The protein below binds the small molecule below.
Small molecule (SMILES): Cc1cc(CCCOc2c(C)cc(-c3noc(C(F)(F)F)n3)cc2C)on1

Binding-site contacts:
Ligand atom F2 contacts residue VAL175 of chain 22.A at 3.2 Å.
Ligand atom N1A contacts residue LEU226 of chain 22.A at 3.6 Å.
Ligand atom CM2 contacts residue ILE188 of chain 22.A at 3.6 Å (hydrophobic).
Ligand atom O1A contacts residue LEU186 of chain 22.A at 3.7 Å.
Ligand atom O1B contacts residue LEU99 of chain 22.A at 3.6 Å.
Ligand atom C3B contacts residue ILE188 of chain 22.A at 3.5 Å (hydrophobic).
Ligand atom F3 contacts residue TYR151 of chain 22.A at 2.9 Å.
Ligand atom CM4 contacts residue ALA149 of chain 22.A at 3.6 Å (hydrophobic).
Ligand atom O1A contacts residue LEU226 of chain 22.A at 3.6 Å.
Ligand atom C5B contacts residue ILE123 of chain 22.A at 3.7 Å (hydrophobic).
Ligand atom C3A contacts residue LEU226 of chain 22.A at 3.8 Å (hydrophobic).
Ligand atom C3 contacts residue THR101 of chain 22.A at 3.8 Å.
Ligand atom C6B contacts residue LEU99 of chain 22.A at 3.9 Å (hydrophobic).
Ligand atom C3C contacts residue THR121 of chain 22.A at 3.7 Å.
Ligand atom CM2 contacts residue MET191 of chain 22.A at 3.4 Å (hydrophobic).
Ligand atom F3 contacts residue MET150 of chain 22.A at 3.8 Å.
Ligand atom N3A contacts residue TYR151 of chain 22.A at 3.6 Å.
Ligand atom C4 contacts residue THR101 of chain 22.A at 3.8 Å.
Ligand atom O1 contacts residue TYR197 of chain 22.A at 3.3 Å.
Ligand atom CM4 contacts residue PRO173 of chain 22.A at 3.7 Å (hydrophobic).
Ligand atom F3 contacts residue SER174 of chain 22.A at 3.8 Å.
Ligand atom F3 contacts residue ALA149 of chain 22.A at 3.6 Å.
Ligand atom C2B contacts residue ILE188 of chain 22.A at 3.7 Å (hydrophobic).
Ligand atom O1 contacts residue PHE119 of chain 22.A at 3.5 Å.
Ligand atom CM4 contacts residue LEU186 of chain 22.A at 3.8 Å (hydrophobic).
Ligand atom CM6 contacts residue ILE123 of chain 22.A at 3.8 Å (hydrophobic).
Ligand atom N2 contacts residue PHE119 of chain 22.A at 3.5 Å.
Ligand atom F1 contacts residue LEU186 of chain 22.A at 3.1 Å.
Ligand atom C3A contacts residue LEU186 of chain 22.A at 3.8 Å (hydrophobic).
Ligand atom C6B contacts residue ILE123 of chain 22.A at 3.8 Å (hydrophobic).
Ligand atom CM6 contacts residue TRP97 of chain 22.A at 3.6 Å (hydrophobic).
Ligand atom F2 contacts residue ALA149 of chain 22.A at 2.5 Å.
Ligand atom F3 contacts residue PRO173 of chain 22.A at 2.6 Å.
Ligand atom CM2 contacts residue LEU99 of chain 22.A at 3.3 Å (hydrophobic).
Ligand atom C2A contacts residue LEU226 of chain 22.A at 3.8 Å (hydrophobic).
Ligand atom F2 contacts residue SER174 of chain 22.A at 3.7 Å.
Ligand atom C1B contacts residue LEU99 of chain 22.A at 3.6 Å (hydrophobic).
Ligand atom C2B contacts residue LEU99 of chain 22.A at 3.4 Å (hydrophobic).
Ligand atom N2 contacts residue TYR197 of chain 22.A at 3.4 Å.
Ligand atom CM3 contacts residue THR101 of chain 22.A at 3.8 Å.

Sequence of chain 24.C:
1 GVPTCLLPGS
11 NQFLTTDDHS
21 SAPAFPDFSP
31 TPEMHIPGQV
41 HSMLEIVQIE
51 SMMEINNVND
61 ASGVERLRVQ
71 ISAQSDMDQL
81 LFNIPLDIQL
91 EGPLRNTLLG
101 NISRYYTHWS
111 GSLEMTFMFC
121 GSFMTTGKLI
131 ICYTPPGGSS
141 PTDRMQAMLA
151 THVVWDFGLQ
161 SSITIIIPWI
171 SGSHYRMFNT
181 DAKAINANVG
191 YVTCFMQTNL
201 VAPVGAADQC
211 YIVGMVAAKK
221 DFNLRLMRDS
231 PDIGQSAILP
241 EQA

Sequence of chain 22.C:
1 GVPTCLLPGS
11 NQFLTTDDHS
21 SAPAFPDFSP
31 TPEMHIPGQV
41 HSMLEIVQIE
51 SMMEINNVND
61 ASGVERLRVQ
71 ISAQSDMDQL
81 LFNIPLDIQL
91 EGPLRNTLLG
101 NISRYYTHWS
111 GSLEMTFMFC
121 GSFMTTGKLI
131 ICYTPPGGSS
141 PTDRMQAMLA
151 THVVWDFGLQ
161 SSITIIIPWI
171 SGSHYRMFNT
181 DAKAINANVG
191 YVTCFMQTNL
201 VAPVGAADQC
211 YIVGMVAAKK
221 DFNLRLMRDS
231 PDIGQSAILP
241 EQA

Sequence of chain 22.A:
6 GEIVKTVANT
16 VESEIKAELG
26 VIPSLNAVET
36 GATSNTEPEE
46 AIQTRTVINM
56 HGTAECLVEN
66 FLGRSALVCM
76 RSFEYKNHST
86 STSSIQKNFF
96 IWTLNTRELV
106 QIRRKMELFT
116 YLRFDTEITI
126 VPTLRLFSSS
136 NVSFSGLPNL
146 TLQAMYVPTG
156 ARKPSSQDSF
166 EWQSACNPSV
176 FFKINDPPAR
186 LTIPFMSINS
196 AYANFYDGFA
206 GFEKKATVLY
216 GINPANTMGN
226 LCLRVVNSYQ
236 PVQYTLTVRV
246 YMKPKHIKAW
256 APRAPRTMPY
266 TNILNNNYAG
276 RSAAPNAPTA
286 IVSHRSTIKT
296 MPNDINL